Sequence of chain 1.B:
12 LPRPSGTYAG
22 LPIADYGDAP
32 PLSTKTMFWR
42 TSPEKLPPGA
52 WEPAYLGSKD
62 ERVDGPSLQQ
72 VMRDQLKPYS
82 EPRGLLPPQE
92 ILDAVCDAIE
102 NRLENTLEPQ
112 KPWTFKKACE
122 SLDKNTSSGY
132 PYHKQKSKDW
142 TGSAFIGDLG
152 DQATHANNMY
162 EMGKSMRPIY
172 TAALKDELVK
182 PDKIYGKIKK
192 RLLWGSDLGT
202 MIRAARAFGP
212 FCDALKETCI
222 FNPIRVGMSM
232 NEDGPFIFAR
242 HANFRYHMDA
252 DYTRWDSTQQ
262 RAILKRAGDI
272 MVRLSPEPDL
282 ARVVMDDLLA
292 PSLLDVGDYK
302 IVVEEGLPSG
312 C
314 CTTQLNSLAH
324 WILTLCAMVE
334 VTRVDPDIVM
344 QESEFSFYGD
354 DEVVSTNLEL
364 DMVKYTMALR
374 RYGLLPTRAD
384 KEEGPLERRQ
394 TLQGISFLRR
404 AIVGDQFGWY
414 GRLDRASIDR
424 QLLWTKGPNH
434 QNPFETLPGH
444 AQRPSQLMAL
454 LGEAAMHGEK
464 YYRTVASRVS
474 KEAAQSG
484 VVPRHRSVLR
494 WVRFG

The protein below binds the small molecule below.
Small molecule (SMILES): O=C(Nc1cccc(C(=O)Nc2ccc(S(=O)(=O)O)c3cc(S(=O)(=O)O)cc(S(=O)(=O)O)c23)c1)Nc1cccc(C(=O)Nc2ccc(S(=O)(=O)O)c3cc(S(=O)(=O)O)cc(S(=O)(=O)O)c23)c1

Binding-site contacts:
Ligand atom CBX contacts residue TRP52 of chain 1.B at 3.4 Å (hydrophobic).
Ligand atom SCN contacts residue LYS184 of chain 1.B at 3.0 Å (salt-bridge).
Ligand atom CCH contacts residue TRP52 of chain 1.B at 3.4 Å (hydrophobic).
Ligand atom CCG contacts residue LYS78 of chain 1.B at 3.4 Å.
Ligand atom CBT contacts residue LYS184 of chain 1.B at 3.3 Å.
Ligand atom CBV contacts residue LYS184 of chain 1.B at 3.6 Å.
Ligand atom NBN contacts residue ASP75 of chain 1.B at 3.4 Å (salt-bridge).
Ligand atom OAM contacts residue ARG255 of chain 1.B at 2.8 Å (salt-bridge).
Ligand atom OAU contacts residue LYS184 of chain 1.B at 2.8 Å (salt-bridge).
Ligand atom CBJ contacts residue LYS78 of chain 1.B at 3.5 Å.
Ligand atom CCD contacts residue TRP52 of chain 1.B at 3.6 Å (hydrophobic).
Ligand atom CCE contacts residue LYS78 of chain 1.B at 3.4 Å.
Ligand atom CBD contacts residue ASP75 of chain 1.B at 3.5 Å.
Ligand atom OAH contacts residue LYS188 of chain 1.B at 2.8 Å (salt-bridge).
Ligand atom OAQ contacts residue TRP52 of chain 1.B at 3.6 Å.
Ligand atom OAG contacts residue LYS181 of chain 1.B at 2.9 Å (salt-bridge).
Ligand atom OAI contacts residue LYS78 of chain 1.B at 3.5 Å.
Ligand atom OAR contacts residue LYS188 of chain 1.B at 3.6 Å (salt-bridge).
Ligand atom SCK contacts residue LYS188 of chain 1.B at 3.7 Å.
Ligand atom OAC contacts residue ARG192 of chain 1.B at 3.2 Å (salt-bridge).
Ligand atom OAU contacts residue LYS181 of chain 1.B at 3.3 Å (salt-bridge).
Ligand atom OAK contacts residue ARG423 of chain 1.B at 3.6 Å.
Ligand atom CBG contacts residue LYS184 of chain 1.B at 3.2 Å.
Ligand atom CBB contacts residue ASP75 of chain 1.B at 3.3 Å.
Ligand atom CBK contacts residue TRP52 of chain 1.B at 3.3 Å (hydrophobic).
Ligand atom CBA contacts residue GLU178 of chain 1.B at 3.4 Å.
Ligand atom OAA contacts residue GLN76 of chain 1.B at 3.4 Å (h-bond).
Ligand atom OAS contacts residue ARG402 of chain 1.B at 3.2 Å.
Ligand atom OAB contacts residue LYS190 of chain 1.B at 3.2 Å.
Ligand atom OAN contacts residue LYS184 of chain 1.B at 2.5 Å (salt-bridge).
Ligand atom CAV contacts residue ARG255 of chain 1.B at 3.5 Å.
Ligand atom NBL contacts residue SO41 of chain 1.H at 3.3 Å (h-bond).
Ligand atom OAO contacts residue LYS184 of chain 1.B at 3.4 Å (salt-bridge).
Ligand atom CAX contacts residue SO41 of chain 1.H at 3.6 Å.
Ligand atom NBM contacts residue SO41 of chain 1.H at 3.5 Å (h-bond).
Ligand atom OAO contacts residue LYS181 of chain 1.B at 3.4 Å (salt-bridge).
Ligand atom CBI contacts residue LYS181 of chain 1.B at 3.6 Å.
Ligand atom CCF contacts residue TRP52 of chain 1.B at 3.3 Å (hydrophobic).
Ligand atom OAT contacts residue PRO79 of chain 1.B at 3.6 Å.
Ligand atom CBI contacts residue TRP52 of chain 1.B at 3.5 Å (hydrophobic).